Sequence of chain 1.A:
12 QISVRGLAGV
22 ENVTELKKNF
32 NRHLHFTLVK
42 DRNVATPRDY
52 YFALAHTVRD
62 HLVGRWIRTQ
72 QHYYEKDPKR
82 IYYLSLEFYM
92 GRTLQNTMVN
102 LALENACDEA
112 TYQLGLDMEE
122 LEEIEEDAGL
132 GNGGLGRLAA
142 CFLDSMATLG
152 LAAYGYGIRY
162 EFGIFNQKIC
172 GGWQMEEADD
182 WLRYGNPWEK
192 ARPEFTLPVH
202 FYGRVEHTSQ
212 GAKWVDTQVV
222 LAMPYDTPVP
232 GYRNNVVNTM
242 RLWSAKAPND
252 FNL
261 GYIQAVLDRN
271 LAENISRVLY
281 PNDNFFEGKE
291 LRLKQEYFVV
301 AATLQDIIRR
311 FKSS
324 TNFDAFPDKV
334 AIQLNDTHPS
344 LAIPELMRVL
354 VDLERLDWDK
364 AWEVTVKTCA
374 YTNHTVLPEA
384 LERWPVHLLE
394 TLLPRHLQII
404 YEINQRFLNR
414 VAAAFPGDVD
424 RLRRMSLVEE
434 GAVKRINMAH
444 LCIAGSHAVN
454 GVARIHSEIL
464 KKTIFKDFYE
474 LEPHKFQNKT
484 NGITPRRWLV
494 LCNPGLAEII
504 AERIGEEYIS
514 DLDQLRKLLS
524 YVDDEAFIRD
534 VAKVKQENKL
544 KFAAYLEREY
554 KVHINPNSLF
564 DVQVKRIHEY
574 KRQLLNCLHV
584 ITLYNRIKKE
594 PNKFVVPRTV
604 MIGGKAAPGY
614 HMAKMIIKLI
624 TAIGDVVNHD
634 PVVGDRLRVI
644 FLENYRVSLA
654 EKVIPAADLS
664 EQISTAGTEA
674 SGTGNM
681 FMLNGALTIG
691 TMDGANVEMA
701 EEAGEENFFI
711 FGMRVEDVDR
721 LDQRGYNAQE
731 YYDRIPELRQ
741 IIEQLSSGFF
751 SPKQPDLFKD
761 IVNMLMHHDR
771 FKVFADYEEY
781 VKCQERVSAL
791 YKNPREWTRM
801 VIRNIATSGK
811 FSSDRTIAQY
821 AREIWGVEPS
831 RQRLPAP

The small molecule below binds the protein below.
Small molecule (SMILES): OC[C@H]1O[C@@H](NC(=S)N/N=C/c2cccc(Cl)c2)[C@H](O)[C@@H](O)[C@@H]1O

Sequence of chain 2.A:
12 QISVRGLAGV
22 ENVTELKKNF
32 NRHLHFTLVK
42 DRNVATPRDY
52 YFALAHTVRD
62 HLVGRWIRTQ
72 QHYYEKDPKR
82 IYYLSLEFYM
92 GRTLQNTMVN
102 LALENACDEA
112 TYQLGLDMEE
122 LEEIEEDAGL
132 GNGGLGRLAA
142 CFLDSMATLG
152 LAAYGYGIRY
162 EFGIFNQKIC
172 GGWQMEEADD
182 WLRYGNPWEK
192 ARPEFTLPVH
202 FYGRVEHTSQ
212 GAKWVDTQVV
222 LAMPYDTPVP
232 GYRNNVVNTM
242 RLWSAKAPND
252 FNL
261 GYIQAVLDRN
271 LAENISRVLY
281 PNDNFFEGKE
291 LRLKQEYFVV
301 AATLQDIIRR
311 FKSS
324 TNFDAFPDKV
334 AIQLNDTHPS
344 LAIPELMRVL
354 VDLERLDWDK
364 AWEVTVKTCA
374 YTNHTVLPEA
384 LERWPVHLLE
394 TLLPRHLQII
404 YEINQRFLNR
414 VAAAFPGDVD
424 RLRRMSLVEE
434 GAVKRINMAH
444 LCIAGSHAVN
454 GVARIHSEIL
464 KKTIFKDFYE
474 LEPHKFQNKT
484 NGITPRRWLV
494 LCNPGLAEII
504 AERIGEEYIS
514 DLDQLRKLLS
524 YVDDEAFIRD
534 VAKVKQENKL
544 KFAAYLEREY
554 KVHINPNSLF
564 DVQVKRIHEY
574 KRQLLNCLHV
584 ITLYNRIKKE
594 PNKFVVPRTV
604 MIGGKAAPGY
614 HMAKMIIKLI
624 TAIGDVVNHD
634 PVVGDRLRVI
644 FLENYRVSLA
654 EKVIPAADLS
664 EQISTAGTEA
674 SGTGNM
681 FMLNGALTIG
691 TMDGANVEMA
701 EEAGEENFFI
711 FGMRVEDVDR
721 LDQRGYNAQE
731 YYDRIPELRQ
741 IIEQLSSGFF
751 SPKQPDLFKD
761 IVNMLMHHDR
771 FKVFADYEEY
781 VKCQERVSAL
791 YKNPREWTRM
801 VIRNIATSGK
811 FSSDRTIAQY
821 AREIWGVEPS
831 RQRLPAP

Binding-site contacts:
Ligand atom N2 contacts residue ARG60 of chain 1.A at 3.5 Å (salt-bridge).
Ligand atom C9 contacts residue ARG60 of chain 1.A at 3.5 Å.
Ligand atom C7 contacts residue THR38 of chain 2.A at 3.7 Å.
Ligand atom C14 contacts residue ARG60 of chain 1.A at 3.7 Å.
Ligand atom C13 contacts residue ARG60 of chain 1.A at 3.5 Å.
Ligand atom N3 contacts residue LYS191 of chain 1.A at 3.5 Å.
Ligand atom N3 contacts residue THR38 of chain 2.A at 3.5 Å (h-bond).
Ligand atom C7 contacts residue LYS191 of chain 1.A at 3.7 Å.
Ligand atom CL1 contacts residue GLU190 of chain 1.A at 3.4 Å.
Ligand atom C10 contacts residue GLU190 of chain 1.A at 3.8 Å.
Ligand atom N1 contacts residue GLU190 of chain 1.A at 3.5 Å (salt-bridge).
Ligand atom C4 contacts residue GLU190 of chain 1.A at 3.9 Å.
Ligand atom N1 contacts residue LYS191 of chain 1.A at 3.9 Å.
Ligand atom O2 contacts residue ALA192 of chain 1.A at 2.8 Å (h-bond).
Ligand atom S1 contacts residue THR38 of chain 2.A at 3.9 Å.
Ligand atom C14 contacts residue PHE37 of chain 2.A at 3.7 Å (hydrophobic).
Ligand atom O2 contacts residue GLU190 of chain 1.A at 3.9 Å.
Ligand atom O2 contacts residue LYS191 of chain 1.A at 3.6 Å.
Ligand atom C14 contacts residue VAL64 of chain 1.A at 3.8 Å (hydrophobic).
Ligand atom C8 contacts residue VAL40 of chain 2.A at 3.7 Å (hydrophobic).
Ligand atom CL1 contacts residue PRO229 of chain 1.A at 3.3 Å.
Ligand atom C10 contacts residue ARG60 of chain 1.A at 3.9 Å.
Ligand atom C13 contacts residue VAL64 of chain 1.A at 3.6 Å (hydrophobic).
Ligand atom C12 contacts residue TRP67 of chain 1.A at 3.7 Å (hydrophobic).
Ligand atom C9 contacts residue VAL40 of chain 2.A at 3.6 Å (hydrophobic).
Ligand atom O3 contacts residue GLU190 of chain 1.A at 2.9 Å (salt-bridge).
Ligand atom C14 contacts residue VAL40 of chain 2.A at 3.3 Å (hydrophobic).
Ligand atom C2 contacts residue GLU190 of chain 1.A at 3.4 Å.
Ligand atom CL1 contacts residue TRP189 of chain 1.A at 3.2 Å.
Ligand atom C8 contacts residue THR38 of chain 2.A at 3.3 Å.
Ligand atom O3 contacts residue TYR226 of chain 1.A at 3.4 Å.
Ligand atom C8 contacts residue PHE37 of chain 2.A at 3.9 Å (hydrophobic).
Ligand atom N2 contacts residue THR38 of chain 2.A at 2.8 Å (h-bond).
Ligand atom CL1 contacts residue PRO188 of chain 1.A at 3.8 Å.
Ligand atom C3 contacts residue GLU190 of chain 1.A at 3.9 Å.
Ligand atom C8 contacts residue ARG60 of chain 1.A at 3.4 Å.
Ligand atom C11 contacts residue TRP67 of chain 1.A at 3.9 Å (hydrophobic).
Ligand atom C12 contacts residue ARG60 of chain 1.A at 3.7 Å.
Ligand atom N2 contacts residue LYS191 of chain 1.A at 3.5 Å.
Ligand atom N3 contacts residue ARG60 of chain 1.A at 3.3 Å (salt-bridge).